Sequence of chain 1.C:
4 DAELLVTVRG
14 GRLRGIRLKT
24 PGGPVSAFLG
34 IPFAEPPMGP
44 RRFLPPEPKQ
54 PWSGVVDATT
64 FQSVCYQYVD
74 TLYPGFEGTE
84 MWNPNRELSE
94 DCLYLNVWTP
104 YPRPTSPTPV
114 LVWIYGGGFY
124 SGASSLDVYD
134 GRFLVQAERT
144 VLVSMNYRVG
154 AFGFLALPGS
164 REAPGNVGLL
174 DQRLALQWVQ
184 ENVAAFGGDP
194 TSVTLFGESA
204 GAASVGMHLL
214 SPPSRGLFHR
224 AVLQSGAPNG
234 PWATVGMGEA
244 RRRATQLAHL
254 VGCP

Binding-site contacts:
Ligand atom C5 contacts residue GLN180 of chain 1.C at 3.8 Å.
Ligand atom O1A contacts residue ARG176 of chain 1.C at 2.7 Å (salt-bridge).
Ligand atom C2 contacts residue GLN180 of chain 1.C at 4.1 Å.
Ligand atom O8 contacts residue PRO48 of chain 1.C at 4.0 Å.
Ligand atom O5 contacts residue PRO51 of chain 1.C at 3.8 Å.
Ligand atom O5 contacts residue GLN180 of chain 1.C at 3.8 Å.
Ligand atom O7 contacts residue GLU184 of chain 1.C at 4.1 Å.
Ligand atom O10 contacts residue PRO167 of chain 1.C at 4.0 Å.
Ligand atom C6 contacts residue PRO216 of chain 1.C at 4.1 Å (hydrophobic).
Ligand atom C10 contacts residue PRO48 of chain 1.C at 4.0 Å (hydrophobic).
Ligand atom C6 contacts residue GLN180 of chain 1.C at 4.2 Å.
Ligand atom O10 contacts residue PRO48 of chain 1.C at 3.6 Å.
Ligand atom O1B contacts residue PRO216 of chain 1.C at 3.8 Å.
Ligand atom C8 contacts residue PRO48 of chain 1.C at 4.2 Å (hydrophobic).
Ligand atom C9 contacts residue LEU173 of chain 1.C at 4.2 Å (hydrophobic).
Ligand atom O6 contacts residue LEU220 of chain 1.C at 4.1 Å.
Ligand atom C6 contacts residue PRO51 of chain 1.C at 4.1 Å (hydrophobic).
Ligand atom N5 contacts residue ASP45 of chain 1.D at 4.1 Å.
Ligand atom O9 contacts residue GLN180 of chain 1.C at 4.0 Å.
Ligand atom C5 contacts residue GLN180 of chain 1.C at 3.9 Å.
Ligand atom C6 contacts residue GLN180 of chain 1.C at 3.6 Å.
Ligand atom O1B contacts residue ASP45 of chain 1.D at 4.2 Å.
Ligand atom C6 contacts residue LEU173 of chain 1.C at 4.2 Å (hydrophobic).
Ligand atom C4 contacts residue PRO216 of chain 1.C at 4.2 Å (hydrophobic).
Ligand atom O1B contacts residue ARG176 of chain 1.C at 2.8 Å (salt-bridge).
Ligand atom C4 contacts residue ASP45 of chain 1.D at 3.7 Å.
Ligand atom O8 contacts residue PRO49 of chain 1.C at 3.2 Å (h-bond).
Ligand atom C1 contacts residue ARG176 of chain 1.C at 3.0 Å.
Ligand atom O4 contacts residue ASP45 of chain 1.D at 2.8 Å (salt-bridge).
Ligand atom O6 contacts residue PRO216 of chain 1.C at 3.0 Å (h-bond).
Ligand atom N5 contacts residue LEU173 of chain 1.C at 4.1 Å.
Ligand atom O9 contacts residue LEU173 of chain 1.C at 3.6 Å (h-bond).
Ligand atom O1A contacts residue LEU173 of chain 1.C at 4.1 Å.
Ligand atom C7 contacts residue LEU173 of chain 1.C at 4.1 Å (hydrophobic).
Ligand atom C8 contacts residue LEU173 of chain 1.C at 4.1 Å (hydrophobic).
Ligand atom C7 contacts residue GLU184 of chain 1.C at 4.0 Å.
Ligand atom C8 contacts residue GLU184 of chain 1.C at 3.2 Å.
Ligand atom O6 contacts residue GLN180 of chain 1.C at 3.7 Å.
Ligand atom C4 contacts residue GLN180 of chain 1.C at 3.6 Å.
Ligand atom C7 contacts residue PRO48 of chain 1.C at 4.2 Å (hydrophobic).

The protein below binds the small molecule below.
Small molecule (SMILES): CC(=O)N[C@@H]1[C@@H](O)[C@H](O[C@@H]2O[C@H](CO)[C@H](O)[C@H](O[C@]3(C(=O)O)C[C@H](O)[C@@H](NC(C)=O)[C@H]([C@H](O)[C@H](O)CO)O3)[C@H]2O)[C@@H](CO)O[C@H]1O

Sequence of chain 1.D:
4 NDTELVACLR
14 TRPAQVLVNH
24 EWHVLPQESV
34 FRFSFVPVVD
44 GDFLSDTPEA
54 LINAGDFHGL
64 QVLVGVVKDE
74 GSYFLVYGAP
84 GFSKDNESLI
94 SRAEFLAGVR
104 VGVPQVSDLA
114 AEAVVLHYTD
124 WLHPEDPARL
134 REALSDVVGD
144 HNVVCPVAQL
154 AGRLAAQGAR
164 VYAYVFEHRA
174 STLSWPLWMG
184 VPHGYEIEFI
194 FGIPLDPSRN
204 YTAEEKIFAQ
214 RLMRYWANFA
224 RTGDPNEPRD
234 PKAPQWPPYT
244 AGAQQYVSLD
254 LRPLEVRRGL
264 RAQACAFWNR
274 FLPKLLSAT